Binding-site contacts:
Ligand atom O12 contacts residue TRP26 of chain 1.D at 3.8 Å.
Ligand atom O11 contacts residue HIS49 of chain 1.A at 3.8 Å.
Ligand atom O3 contacts residue TRP52 of chain 1.D at 3.9 Å.
Ligand atom OT2 contacts residue LEU71 of chain 1.D at 4.2 Å.
Ligand atom C9 contacts residue PHE56 of chain 1.A at 3.9 Å (hydrophobic).
Ligand atom C1 contacts residue LEU54 of chain 1.A at 3.8 Å (hydrophobic).
Ligand atom OT2 contacts residue SER22 of chain 1.D at 2.5 Å (h-bond).
Ligand atom CA contacts residue THR70 of chain 1.D at 4.3 Å.
Ligand atom O4 contacts residue TRP52 of chain 1.D at 4.3 Å.
Ligand atom C8 contacts residue PHE56 of chain 1.A at 3.9 Å (hydrophobic).
Ligand atom C contacts residue ASN50 of chain 1.A at 4.0 Å.
Ligand atom OT2 contacts residue MET23 of chain 1.D at 3.4 Å (h-bond).
Ligand atom C2 contacts residue LEU71 of chain 1.D at 4.0 Å (hydrophobic).
Ligand atom CB contacts residue TRP26 of chain 1.D at 3.6 Å (hydrophobic).
Ligand atom P contacts residue THR70 of chain 1.D at 3.9 Å.
Ligand atom C13 contacts residue LEU54 of chain 1.A at 3.8 Å (hydrophobic).
Ligand atom OT1 contacts residue MET23 of chain 1.D at 3.8 Å.
Ligand atom O4 contacts residue THR70 of chain 1.D at 2.5 Å (h-bond).
Ligand atom C6 contacts residue LEU54 of chain 1.A at 3.9 Å (hydrophobic).
Ligand atom C2 contacts residue HIS49 of chain 1.A at 3.6 Å.
Ligand atom OT1 contacts residue ASN50 of chain 1.A at 4.2 Å.
Ligand atom C3 contacts residue LEU54 of chain 1.A at 4.3 Å (hydrophobic).
Ligand atom N contacts residue HIS49 of chain 1.A at 2.9 Å.
Ligand atom CA contacts residue HIS49 of chain 1.A at 3.5 Å.
Ligand atom OT2 contacts residue ASN50 of chain 1.A at 3.0 Å (h-bond).
Ligand atom O1 contacts residue THR70 of chain 1.D at 3.2 Å (h-bond).
Ligand atom O4 contacts residue LEU71 of chain 1.D at 3.5 Å (h-bond).
Ligand atom C13 contacts residue LEU51 of chain 1.A at 3.9 Å (hydrophobic).
Ligand atom OT1 contacts residue HIS49 of chain 1.A at 4.0 Å.
Ligand atom O2 contacts residue LEU71 of chain 1.D at 3.8 Å.
Ligand atom C contacts residue MET23 of chain 1.D at 4.2 Å (hydrophobic).
Ligand atom C7 contacts residue LEU57 of chain 1.A at 4.2 Å (hydrophobic).
Ligand atom C4 contacts residue LEU57 of chain 1.A at 4.0 Å (hydrophobic).
Ligand atom O11 contacts residue LEU54 of chain 1.A at 3.1 Å.
Ligand atom O3 contacts residue TRP26 of chain 1.D at 3.7 Å.
Ligand atom C contacts residue SER22 of chain 1.D at 3.7 Å.
Ligand atom P contacts residue LEU71 of chain 1.D at 4.2 Å.
Ligand atom C contacts residue HIS49 of chain 1.A at 3.9 Å.
Ligand atom CB contacts residue THR70 of chain 1.D at 3.5 Å.
Ligand atom O1 contacts residue LEU71 of chain 1.D at 3.4 Å.

Sequence of chain 1.A:
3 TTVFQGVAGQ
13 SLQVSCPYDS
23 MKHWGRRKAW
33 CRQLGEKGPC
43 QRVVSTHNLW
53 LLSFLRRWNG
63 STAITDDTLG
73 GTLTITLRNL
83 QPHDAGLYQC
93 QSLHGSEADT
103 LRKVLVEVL

The small molecule below binds the protein below.
Small molecule (SMILES): CCCCCC(=O)OCC(CO[P](=O)(O)OC[C@H](N)C(=O)O)OC(=O)CCCCC

Sequence of chain 1.D:
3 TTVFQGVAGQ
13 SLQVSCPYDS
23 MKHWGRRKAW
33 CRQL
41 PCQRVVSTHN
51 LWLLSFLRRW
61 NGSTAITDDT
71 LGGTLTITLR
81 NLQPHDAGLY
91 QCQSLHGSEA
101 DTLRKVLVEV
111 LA